Binding-site contacts:
Ligand atom O6 contacts residue LEU511 of chain 2.A at 3.7 Å.
Ligand atom C1 contacts residue LEU511 of chain 2.A at 4.1 Å (hydrophobic).
Ligand atom O5 contacts residue LEU511 of chain 2.A at 3.5 Å (h-bond).
Ligand atom N2 contacts residue ASN512 of chain 2.A at 2.8 Å (h-bond).
Ligand atom O4 contacts residue SER430 of chain 2.A at 4.1 Å.
Ligand atom O6 contacts residue SER430 of chain 2.A at 4.2 Å.
Ligand atom C3 contacts residue ASN512 of chain 2.A at 3.7 Å.
Ligand atom C6 contacts residue SER430 of chain 2.A at 3.4 Å.
Ligand atom C6 contacts residue PRO432 of chain 2.A at 4.2 Å (hydrophobic).
Ligand atom C6 contacts residue GLU566 of chain 2.A at 3.6 Å.
Ligand atom C1 contacts residue ASN512 of chain 2.A at 1.4 Å.
Ligand atom C8 contacts residue ASN512 of chain 2.A at 3.7 Å.
Ligand atom O5 contacts residue ASN512 of chain 2.A at 2.3 Å (h-bond).
Ligand atom O6 contacts residue GLU566 of chain 2.A at 2.8 Å (salt-bridge).
Ligand atom C5 contacts residue ASN512 of chain 2.A at 3.6 Å.
Ligand atom O7 contacts residue ASN512 of chain 2.A at 4.3 Å.
Ligand atom C7 contacts residue ASN512 of chain 2.A at 3.4 Å.
Ligand atom C2 contacts residue ASN512 of chain 2.A at 2.4 Å.
Ligand atom C4 contacts residue ASN512 of chain 2.A at 4.2 Å.

A protein and the small-molecule ligand that binds it are described below.
Small molecule (SMILES): CC(=O)N[C@@H]1[C@@H](O)[C@H](O)[C@@H](CO)O[C@H]1O

Sequence of chain 2.A:
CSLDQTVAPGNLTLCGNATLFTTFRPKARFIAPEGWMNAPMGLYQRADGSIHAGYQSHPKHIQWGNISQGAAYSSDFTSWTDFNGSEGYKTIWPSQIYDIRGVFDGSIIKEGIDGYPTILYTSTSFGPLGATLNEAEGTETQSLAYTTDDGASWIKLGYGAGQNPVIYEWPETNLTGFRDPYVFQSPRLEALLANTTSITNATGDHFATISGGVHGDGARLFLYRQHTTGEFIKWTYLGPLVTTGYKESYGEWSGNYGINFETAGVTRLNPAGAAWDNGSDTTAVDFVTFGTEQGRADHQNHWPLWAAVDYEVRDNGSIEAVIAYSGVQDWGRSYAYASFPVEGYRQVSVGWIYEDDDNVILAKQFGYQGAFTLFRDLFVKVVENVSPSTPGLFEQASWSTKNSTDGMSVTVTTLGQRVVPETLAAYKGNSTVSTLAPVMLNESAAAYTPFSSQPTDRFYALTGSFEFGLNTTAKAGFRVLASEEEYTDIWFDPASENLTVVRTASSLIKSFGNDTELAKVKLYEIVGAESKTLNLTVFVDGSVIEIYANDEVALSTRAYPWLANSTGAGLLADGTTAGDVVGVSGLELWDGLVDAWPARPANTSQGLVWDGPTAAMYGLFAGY